Binding-site contacts:
Ligand atom C25 contacts residue TYR357 of chain 1.A at 3.8 Å (hydrophobic).
Ligand atom O09 contacts residue HEM1 of chain 1.B at 3.6 Å.
Ligand atom C11 contacts residue ILE218 of chain 1.A at 3.4 Å (hydrophobic).
Ligand atom C15 contacts residue HIS128 of chain 1.A at 3.5 Å.
Ligand atom C16 contacts residue ILE218 of chain 1.A at 3.5 Å (hydrophobic).
Ligand atom C22 contacts residue LYS360 of chain 1.A at 3.2 Å.
Ligand atom C15 contacts residue HEM1 of chain 1.B at 3.1 Å.
Ligand atom N02 contacts residue TRP238 of chain 1.A at 2.7 Å (h-bond).
Ligand atom N02 contacts residue HEM1 of chain 1.B at 3.4 Å.
Ligand atom C12 contacts residue HEM1 of chain 1.B at 3.2 Å.
Ligand atom C13 contacts residue HIS128 of chain 1.A at 3.3 Å.
Ligand atom C08 contacts residue ILE218 of chain 1.A at 3.8 Å (hydrophobic).
Ligand atom C27 contacts residue TYR357 of chain 1.A at 3.8 Å (hydrophobic).
Ligand atom C11 contacts residue HEM1 of chain 1.B at 3.4 Å.
Ligand atom C07 contacts residue HEM1 of chain 1.B at 3.5 Å.
Ligand atom C05 contacts residue ILE218 of chain 1.A at 3.5 Å (hydrophobic).
Ligand atom O09 contacts residue ILE218 of chain 1.A at 3.3 Å.
Ligand atom C07 contacts residue GLY237 of chain 1.A at 3.7 Å.
Ligand atom C23 contacts residue TYR357 of chain 1.A at 3.4 Å (hydrophobic).
Ligand atom C16 contacts residue HEM1 of chain 1.B at 3.2 Å.
Ligand atom O28 contacts residue HEM1 of chain 1.B at 2.7 Å (h-bond).
Ligand atom N02 contacts residue TYR239 of chain 1.A at 3.8 Å.
Ligand atom N01 contacts residue GLU243 of chain 1.A at 2.7 Å (salt-bridge).
Ligand atom C23 contacts residue ASP220 of chain 1.A at 3.6 Å.
Ligand atom C13 contacts residue HEM1 of chain 1.B at 3.6 Å.
Ligand atom C03 contacts residue HEM1 of chain 1.B at 3.3 Å.
Ligand atom C12 contacts residue GLN129 of chain 1.A at 3.7 Å.
Ligand atom O28 contacts residue HIS128 of chain 1.A at 3.7 Å.
Ligand atom C02 contacts residue GLU243 of chain 1.A at 3.5 Å.
Ligand atom C27 contacts residue HEM1 of chain 1.B at 3.7 Å.
Ligand atom C02 contacts residue TRP238 of chain 1.A at 3.8 Å (hydrophobic).
Ligand atom C14 contacts residue HIS128 of chain 1.A at 3.2 Å.
Ligand atom C08 contacts residue HEM1 of chain 1.B at 3.9 Å.
Ligand atom C07 contacts residue PHE235 of chain 1.A at 3.6 Å (hydrophobic).
Ligand atom C06 contacts residue GLU243 of chain 1.A at 3.5 Å.
Ligand atom N02 contacts residue GLU243 of chain 1.A at 2.7 Å (salt-bridge).
Ligand atom C08 contacts residue GLU243 of chain 1.A at 3.4 Å.
Ligand atom C24 contacts residue HIS128 of chain 1.A at 3.3 Å.
Ligand atom C27 contacts residue HIS128 of chain 1.A at 3.3 Å.
Ligand atom C02 contacts residue HEM1 of chain 1.B at 3.8 Å.

This protein binds this small molecule.
Small molecule (SMILES): Cc1cc(N)nc(COc2cccc(OCC3CCNCC3)c2)c1

Sequence of chain 1.A:
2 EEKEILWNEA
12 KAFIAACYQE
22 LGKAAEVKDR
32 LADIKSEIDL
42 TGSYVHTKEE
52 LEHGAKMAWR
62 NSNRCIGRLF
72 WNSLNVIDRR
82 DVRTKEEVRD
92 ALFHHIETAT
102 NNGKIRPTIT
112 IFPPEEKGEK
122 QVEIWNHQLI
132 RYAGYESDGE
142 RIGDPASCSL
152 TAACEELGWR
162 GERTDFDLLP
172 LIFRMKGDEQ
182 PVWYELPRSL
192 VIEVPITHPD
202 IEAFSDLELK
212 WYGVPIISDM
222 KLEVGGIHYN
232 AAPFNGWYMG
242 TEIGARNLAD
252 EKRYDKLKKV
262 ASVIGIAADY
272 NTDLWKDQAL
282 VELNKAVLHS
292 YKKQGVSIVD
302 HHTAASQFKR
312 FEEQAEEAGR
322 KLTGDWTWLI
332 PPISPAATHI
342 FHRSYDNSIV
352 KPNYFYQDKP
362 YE